Sequence of chain 1.A:
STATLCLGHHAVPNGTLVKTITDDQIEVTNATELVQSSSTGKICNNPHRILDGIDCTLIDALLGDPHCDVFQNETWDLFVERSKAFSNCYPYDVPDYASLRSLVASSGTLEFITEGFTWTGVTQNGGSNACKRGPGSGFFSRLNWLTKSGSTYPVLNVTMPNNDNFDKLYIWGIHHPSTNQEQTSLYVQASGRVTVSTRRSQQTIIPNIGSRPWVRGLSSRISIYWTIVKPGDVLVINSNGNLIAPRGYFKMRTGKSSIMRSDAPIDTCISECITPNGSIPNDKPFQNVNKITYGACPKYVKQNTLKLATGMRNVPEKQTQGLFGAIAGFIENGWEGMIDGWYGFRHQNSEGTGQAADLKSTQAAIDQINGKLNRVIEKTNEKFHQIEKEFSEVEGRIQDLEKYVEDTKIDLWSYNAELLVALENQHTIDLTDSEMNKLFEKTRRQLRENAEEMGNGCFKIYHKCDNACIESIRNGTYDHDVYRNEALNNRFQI

This small molecule binds to this protein.
Small molecule (SMILES): CC(=O)N[C@H]1[C@H](O[C@H]2[C@H](O)[C@@H](NC(C)=O)CO[C@@H]2CO)O[C@H](CO)[C@@H](O[C@@H]2O[C@H](CO)[C@@H](O)[C@H](O)[C@@H]2O)[C@@H]1O

Binding-site contacts:
Ligand atom C4 contacts residue ASN30 of chain 1.A at 4.2 Å.
Ligand atom C8 contacts residue THR32 of chain 1.A at 4.0 Å.
Ligand atom O7 contacts residue LEU373 of chain 1.A at 4.4 Å.
Ligand atom O6 contacts residue THR32 of chain 1.A at 4.2 Å.
Ligand atom N2 contacts residue ASN30 of chain 1.A at 2.7 Å (h-bond).
Ligand atom O5 contacts residue THR310 of chain 1.A at 3.4 Å (h-bond).
Ligand atom O6 contacts residue THR310 of chain 1.A at 3.5 Å.
Ligand atom C8 contacts residue ASN30 of chain 1.A at 4.1 Å.
Ligand atom C1 contacts residue THR310 of chain 1.A at 4.1 Å.
Ligand atom O5 contacts residue ALA31 of chain 1.A at 4.5 Å.
Ligand atom C3 contacts residue ASN30 of chain 1.A at 3.7 Å.
Ligand atom C6 contacts residue THR310 of chain 1.A at 4.2 Å.
Ligand atom C2 contacts residue ASN30 of chain 1.A at 2.4 Å.
Ligand atom O6 contacts residue LEU373 of chain 1.A at 4.0 Å.
Ligand atom C5 contacts residue ASN30 of chain 1.A at 3.7 Å.
Ligand atom O7 contacts residue ASN30 of chain 1.A at 2.8 Å (h-bond).
Ligand atom C1 contacts residue ASN30 of chain 1.A at 1.4 Å.
Ligand atom O5 contacts residue ASN30 of chain 1.A at 2.4 Å (h-bond).
Ligand atom C5 contacts residue THR310 of chain 1.A at 4.5 Å.
Ligand atom C7 contacts residue ASN30 of chain 1.A at 2.9 Å.
Ligand atom C6 contacts residue THR32 of chain 1.A at 3.9 Å.